Binding-site contacts:
Ligand atom CB contacts residue GLN177 of chain 1.L at 3.5 Å.
Ligand atom CG contacts residue ARG148 of chain 1.L at 3.5 Å.
Ligand atom OD2 contacts residue ARG148 of chain 1.L at 2.9 Å (salt-bridge).
Ligand atom CA contacts residue ASP118 of chain 1.E at 3.1 Å.
Ligand atom CA contacts residue ASP118 of chain 1.E at 3.1 Å.
Ligand atom CE3 contacts residue GLN177 of chain 1.L at 3.5 Å.
Ligand atom NE contacts residue TYR132 of chain 1.H at 3.5 Å.
Ligand atom N contacts residue GLN177 of chain 1.L at 2.9 Å (h-bond).
Ligand atom O contacts residue VAL129 of chain 1.H at 3.3 Å.
Ligand atom CG contacts residue GLN177 of chain 1.L at 3.5 Å.
Ligand atom NE1 contacts residue GLY202 of chain 1.L at 2.9 Å (h-bond).
Ligand atom N contacts residue ASP118 of chain 1.E at 3.4 Å (salt-bridge).
Ligand atom O contacts residue ARG148 of chain 1.L at 3.2 Å (salt-bridge).
Ligand atom CB contacts residue ASP118 of chain 1.E at 3.0 Å.
Ligand atom CH2 contacts residue HIS147 of chain 1.L at 3.4 Å.
Ligand atom NH2 contacts residue HIS147 of chain 1.L at 3.4 Å (h-bond).
Ligand atom CZ2 contacts residue GLY202 of chain 1.L at 3.4 Å.
Ligand atom NH1 contacts residue HIS147 of chain 1.L at 3.5 Å (h-bond).
Ligand atom N contacts residue ASP118 of chain 1.E at 2.2 Å (salt-bridge).
Ligand atom CE3 contacts residue ARG185 of chain 1.E at 3.4 Å.
Ligand atom CZ3 contacts residue LEU176 of chain 1.L at 3.5 Å (hydrophobic).
Ligand atom CH2 contacts residue ILE146 of chain 1.L at 3.4 Å (hydrophobic).
Ligand atom CB contacts residue ARG148 of chain 1.L at 3.4 Å.
Ligand atom CE2 contacts residue GLN177 of chain 1.L at 3.2 Å.
Ligand atom O contacts residue TYR132 of chain 1.H at 3.1 Å (h-bond).
Ligand atom CD1 contacts residue GLN177 of chain 1.L at 3.3 Å.
Ligand atom O contacts residue GLN177 of chain 1.L at 3.0 Å (h-bond).
Ligand atom CZ3 contacts residue ILE146 of chain 1.L at 3.1 Å (hydrophobic).
Ligand atom OD1 contacts residue ARG148 of chain 1.L at 2.8 Å (salt-bridge).
Ligand atom C contacts residue ASP118 of chain 1.E at 3.0 Å.
Ligand atom NH1 contacts residue GLU133 of chain 1.H at 2.9 Å (salt-bridge).
Ligand atom CZ3 contacts residue GLN177 of chain 1.L at 3.5 Å.
Ligand atom CZ contacts residue HIS147 of chain 1.L at 3.5 Å.
Ligand atom CB contacts residue GLN177 of chain 1.L at 3.5 Å.
Ligand atom CH2 contacts residue GLN177 of chain 1.L at 3.4 Å.
Ligand atom CD2 contacts residue GLN177 of chain 1.L at 3.5 Å.
Ligand atom CH2 contacts residue ALA175 of chain 1.L at 3.5 Å (hydrophobic).
Ligand atom O contacts residue ARG148 of chain 1.L at 2.9 Å (salt-bridge).
Ligand atom CZ2 contacts residue GLN177 of chain 1.L at 3.2 Å.
Ligand atom CD contacts residue TYR132 of chain 1.H at 3.5 Å (hydrophobic).

Sequence of chain 1.L:
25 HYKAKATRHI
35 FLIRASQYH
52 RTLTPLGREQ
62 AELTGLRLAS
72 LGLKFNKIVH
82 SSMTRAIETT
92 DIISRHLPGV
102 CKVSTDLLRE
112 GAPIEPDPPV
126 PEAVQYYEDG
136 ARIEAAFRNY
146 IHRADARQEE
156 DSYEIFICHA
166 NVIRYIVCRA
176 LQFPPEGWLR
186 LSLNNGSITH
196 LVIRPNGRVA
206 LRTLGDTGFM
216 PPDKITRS

Sequence of chain 1.H:
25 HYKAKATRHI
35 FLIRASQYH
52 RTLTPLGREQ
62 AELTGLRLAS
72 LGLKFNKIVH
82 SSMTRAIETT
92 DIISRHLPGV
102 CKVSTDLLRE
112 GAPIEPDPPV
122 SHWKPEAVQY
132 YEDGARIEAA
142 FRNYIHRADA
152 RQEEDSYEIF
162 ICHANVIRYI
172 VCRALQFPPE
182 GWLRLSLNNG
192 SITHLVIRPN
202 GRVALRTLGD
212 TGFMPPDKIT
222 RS

A small-molecule ligand and the protein it binds are described below.
Small molecule (SMILES): CC(C)[C@H](N)C(=O)N[C@@H](CC1=CN=C2C=CC=CC12)C(=O)N[C@@H](CC(=O)O)C(=O)N1CCC[C@H]1C(=O)N[C@@H](CC(N)=O)C(=O)N[C@@H](CC1=c2ccccc2=NC1)C(=O)N[C@@H](CC(=O)O)C(=O)N[C@@H](CCCN=C(N)N)C(=O)N[C@@H](CCCN=C(N)N)C(=O)N[C@H](C=O)CCC(=O)O

Sequence of chain 1.E:
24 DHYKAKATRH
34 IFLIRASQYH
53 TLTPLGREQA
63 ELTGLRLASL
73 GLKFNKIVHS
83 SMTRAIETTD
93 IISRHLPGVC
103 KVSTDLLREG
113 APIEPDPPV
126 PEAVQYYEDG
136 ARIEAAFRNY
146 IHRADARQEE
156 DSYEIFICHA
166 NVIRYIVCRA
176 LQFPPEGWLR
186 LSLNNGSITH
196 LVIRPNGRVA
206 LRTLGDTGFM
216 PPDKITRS